Sequence of chain 1.TA:
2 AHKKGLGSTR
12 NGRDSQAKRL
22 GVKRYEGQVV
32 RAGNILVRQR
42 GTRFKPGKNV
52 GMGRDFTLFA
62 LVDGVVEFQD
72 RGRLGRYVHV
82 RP

Binding-site contacts:
Ligand atom OP1 contacts residue HIS3 of chain 1.TA at 3.3 Å (h-bond).
Ligand atom P contacts residue HIS3 of chain 1.TA at 4.3 Å.
Ligand atom O2 contacts residue MG1 of chain 1.SL at 2.8 Å.
Ligand atom OP1 contacts residue ALA2 of chain 1.TA at 3.7 Å.
Ligand atom N3 contacts residue MG1 of chain 1.SL at 3.3 Å.
Ligand atom C2 contacts residue MG1 of chain 1.SL at 3.5 Å.
Ligand atom OP2 contacts residue HIS3 of chain 1.TA at 4.5 Å.

This small molecule binds to this protein.
Small molecule (SMILES): COc1ccc(C[C@H](N)C(=O)N[C@H]2[C@@H](O)[C@H](n3cnc4c(N(C)C)ncnc43)O[C@@H]2CO[P](=O)(O)O[C@H]2[C@@H](O)[C@H](n3ccc(N)nc3=O)O[C@@H]2CO[P](=O)(O)O[C@H]2[C@@H](O)[C@H](n3ccc(N)nc3=O)O[C@@H]2CO)cc1